Sequence of chain 1.B:
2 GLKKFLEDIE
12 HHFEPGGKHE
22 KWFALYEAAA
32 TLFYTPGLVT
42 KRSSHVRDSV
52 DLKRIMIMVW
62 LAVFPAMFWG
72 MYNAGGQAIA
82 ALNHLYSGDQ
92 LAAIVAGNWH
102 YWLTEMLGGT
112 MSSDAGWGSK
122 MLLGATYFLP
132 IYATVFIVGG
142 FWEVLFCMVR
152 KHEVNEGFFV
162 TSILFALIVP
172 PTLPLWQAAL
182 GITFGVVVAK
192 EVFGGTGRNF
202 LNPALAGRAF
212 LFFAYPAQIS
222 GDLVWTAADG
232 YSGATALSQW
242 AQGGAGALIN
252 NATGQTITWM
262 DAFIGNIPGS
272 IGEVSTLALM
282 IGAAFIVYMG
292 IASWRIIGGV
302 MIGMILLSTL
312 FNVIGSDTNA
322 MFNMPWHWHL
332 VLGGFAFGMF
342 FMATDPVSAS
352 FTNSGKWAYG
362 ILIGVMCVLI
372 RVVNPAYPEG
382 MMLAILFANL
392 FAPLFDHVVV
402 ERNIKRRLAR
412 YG

Binding-site contacts:
Ligand atom C25 contacts residue LEU146 of chain 1.B at 3.8 Å (hydrophobic).
Ligand atom O2 contacts residue LEU33 of chain 1.B at 3.8 Å.
Ligand atom O2 contacts residue LYS54 of chain 1.B at 3.8 Å.
Ligand atom C11 contacts residue ASN156 of chain 1.B at 4.0 Å.
Ligand atom C10 contacts residue ASN156 of chain 1.B at 3.8 Å.
Ligand atom C17 contacts residue ILE138 of chain 1.B at 3.8 Å (hydrophobic).
Ligand atom C24 contacts residue TRP23 of chain 1.B at 3.9 Å (hydrophobic).
Ligand atom C5 contacts residue PHE160 of chain 1.B at 3.9 Å (hydrophobic).
Ligand atom C13 contacts residue GLY141 of chain 1.B at 3.6 Å.
Ligand atom N1 contacts residue GLU157 of chain 1.B at 3.8 Å.
Ligand atom C3 contacts residue TRP337 of chain 1.A at 3.9 Å (hydrophobic).
Ligand atom O1 contacts residue LEU33 of chain 1.B at 3.5 Å.
Ligand atom C17 contacts residue PHE142 of chain 1.B at 3.9 Å (hydrophobic).
Ligand atom O3 contacts residue GLU157 of chain 1.B at 3.5 Å.
Ligand atom C1 contacts residue LYS54 of chain 1.B at 3.9 Å.
Ligand atom O3 contacts residue PHE160 of chain 1.B at 3.4 Å (h-bond).
Ligand atom C4 contacts residue PHE160 of chain 1.B at 3.9 Å (hydrophobic).
Ligand atom C5 contacts residue GLU157 of chain 1.B at 3.8 Å.
Ligand atom C4 contacts residue ILE58 of chain 1.B at 3.9 Å (hydrophobic).
Ligand atom C23 contacts residue PHE142 of chain 1.B at 3.7 Å (hydrophobic).
Ligand atom C14 contacts residue GLY141 of chain 1.B at 3.4 Å.
Ligand atom C16 contacts residue GLY141 of chain 1.B at 3.5 Å.
Ligand atom C9 contacts residue ASN156 of chain 1.B at 3.9 Å.
Ligand atom C24 contacts residue MET149 of chain 1.B at 3.9 Å (hydrophobic).
Ligand atom C6 contacts residue PHE160 of chain 1.B at 3.7 Å (hydrophobic).
Ligand atom O3 contacts residue PHE159 of chain 1.B at 3.5 Å.
Ligand atom C5 contacts residue MET57 of chain 1.B at 3.8 Å (hydrophobic).
Ligand atom O3 contacts residue ASN156 of chain 1.B at 3.1 Å (h-bond).
Ligand atom C17 contacts residue GLY141 of chain 1.B at 3.8 Å.
Ligand atom C3 contacts residue LEU33 of chain 1.B at 3.9 Å (hydrophobic).
Ligand atom C18 contacts residue GLY141 of chain 1.B at 3.9 Å.
Ligand atom O5 contacts residue PHE160 of chain 1.B at 3.9 Å.
Ligand atom C22 contacts residue VAL145 of chain 1.B at 3.8 Å (hydrophobic).
Ligand atom C25 contacts residue PHE142 of chain 1.B at 3.8 Å (hydrophobic).
Ligand atom C22 contacts residue PHE142 of chain 1.B at 3.6 Å (hydrophobic).
Ligand atom C15 contacts residue PHE137 of chain 1.B at 3.7 Å (hydrophobic).
Ligand atom O1 contacts residue LYS54 of chain 1.B at 3.5 Å.
Ligand atom C5 contacts residue LYS54 of chain 1.B at 3.6 Å.
Ligand atom C19 contacts residue PHE142 of chain 1.B at 3.9 Å (hydrophobic).
Ligand atom C21 contacts residue VAL145 of chain 1.B at 3.8 Å (hydrophobic).

Sequence of chain 1.A:
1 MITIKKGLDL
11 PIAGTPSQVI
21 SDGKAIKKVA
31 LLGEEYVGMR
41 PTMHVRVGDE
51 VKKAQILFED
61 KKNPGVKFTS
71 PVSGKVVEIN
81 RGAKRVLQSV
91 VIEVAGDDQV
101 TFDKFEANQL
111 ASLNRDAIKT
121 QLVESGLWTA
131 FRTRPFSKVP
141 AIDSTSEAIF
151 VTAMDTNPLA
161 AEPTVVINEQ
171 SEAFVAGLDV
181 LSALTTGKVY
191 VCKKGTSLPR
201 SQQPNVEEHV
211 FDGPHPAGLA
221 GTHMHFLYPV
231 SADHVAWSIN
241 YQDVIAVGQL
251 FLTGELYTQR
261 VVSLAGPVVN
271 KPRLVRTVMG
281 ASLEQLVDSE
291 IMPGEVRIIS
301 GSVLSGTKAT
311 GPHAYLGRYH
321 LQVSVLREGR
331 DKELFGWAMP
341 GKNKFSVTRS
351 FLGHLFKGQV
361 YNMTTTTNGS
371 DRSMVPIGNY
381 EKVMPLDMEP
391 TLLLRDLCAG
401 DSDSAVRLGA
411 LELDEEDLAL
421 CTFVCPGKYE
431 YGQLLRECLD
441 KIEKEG

A small-molecule ligand and the protein it binds are described below.
Small molecule (SMILES): CCCCCCCC[C@H]1O[C@H]1CC=CC=C[C@H](O)CC(=O)NC1=C[C@](C)(CC)OC1=O